The small molecule below binds the protein below.
Small molecule (SMILES): Nc1ncnc2c1ncn2[C@@H]1O[C@H](CO[P](=O)(O)O[P](=O)(O)NP(=O)(O)O)[C@@H](O)[C@H]1O

Binding-site contacts:
Ligand atom PA contacts residue PHE149 of chain 1.A at 3.6 Å.
Ligand atom C6 contacts residue ASP102 of chain 1.A at 3.8 Å.
Ligand atom PB contacts residue MG1 of chain 1.D at 3.1 Å.
Ligand atom O4' contacts residue ASN115 of chain 1.A at 3.6 Å (h-bond).
Ligand atom PG contacts residue MG1 of chain 1.D at 3.3 Å.
Ligand atom PA contacts residue MG1 of chain 1.D at 3.2 Å.
Ligand atom O1A contacts residue ARG121 of chain 1.A at 3.7 Å.
Ligand atom C4' contacts residue ASN115 of chain 1.A at 3.8 Å.
Ligand atom N6 contacts residue THR195 of chain 1.A at 3.7 Å.
Ligand atom O1A contacts residue GLY148 of chain 1.A at 3.6 Å.
Ligand atom O2A contacts residue PHE149 of chain 1.A at 3.5 Å (h-bond).
Ligand atom O4' contacts residue LEU116 of chain 1.A at 3.8 Å.
Ligand atom O3G contacts residue MG1 of chain 1.D at 3.9 Å.
Ligand atom N3 contacts residue MET107 of chain 1.A at 3.6 Å.
Ligand atom O1G contacts residue MG1 of chain 1.D at 2.0 Å.
Ligand atom O1A contacts residue PHE149 of chain 1.A at 2.9 Å (h-bond).
Ligand atom C1' contacts residue ASN115 of chain 1.A at 3.7 Å.
Ligand atom O3A contacts residue ARG121 of chain 1.A at 3.2 Å.
Ligand atom C8 contacts residue ASN63 of chain 1.A at 3.7 Å.
Ligand atom O5' contacts residue ASN63 of chain 1.A at 3.7 Å.
Ligand atom C2 contacts residue ALA67 of chain 1.A at 3.8 Å (hydrophobic).
Ligand atom O3A contacts residue MG1 of chain 1.D at 3.4 Å.
Ligand atom N3B contacts residue ARG121 of chain 1.A at 3.7 Å.
Ligand atom PA contacts residue ASN63 of chain 1.A at 3.8 Å.
Ligand atom N3B contacts residue MG1 of chain 1.D at 3.7 Å.
Ligand atom C4 contacts residue MET107 of chain 1.A at 3.8 Å (hydrophobic).
Ligand atom N6 contacts residue ASP102 of chain 1.A at 2.8 Å (salt-bridge).
Ligand atom N1 contacts residue ALA67 of chain 1.A at 3.4 Å.
Ligand atom C5' contacts residue ASN115 of chain 1.A at 3.9 Å.
Ligand atom O2A contacts residue MG1 of chain 1.D at 2.0 Å.
Ligand atom N7 contacts residue ASN63 of chain 1.A at 3.4 Å.
Ligand atom O1B contacts residue MG1 of chain 1.D at 2.1 Å.
Ligand atom O2A contacts residue GLY148 of chain 1.A at 3.7 Å.
Ligand atom O1B contacts residue ASN63 of chain 1.A at 2.9 Å (h-bond).
Ligand atom O2G contacts residue ARG121 of chain 1.A at 3.2 Å (salt-bridge).
Ligand atom O2' contacts residue ASN115 of chain 1.A at 3.1 Å (h-bond).
Ligand atom C6 contacts residue THR195 of chain 1.A at 3.9 Å.
Ligand atom O2A contacts residue ASN63 of chain 1.A at 2.8 Å (h-bond).
Ligand atom N1 contacts residue THR195 of chain 1.A at 3.3 Å (h-bond).
Ligand atom PG contacts residue ARG121 of chain 1.A at 3.9 Å.

Sequence of chain 1.A:
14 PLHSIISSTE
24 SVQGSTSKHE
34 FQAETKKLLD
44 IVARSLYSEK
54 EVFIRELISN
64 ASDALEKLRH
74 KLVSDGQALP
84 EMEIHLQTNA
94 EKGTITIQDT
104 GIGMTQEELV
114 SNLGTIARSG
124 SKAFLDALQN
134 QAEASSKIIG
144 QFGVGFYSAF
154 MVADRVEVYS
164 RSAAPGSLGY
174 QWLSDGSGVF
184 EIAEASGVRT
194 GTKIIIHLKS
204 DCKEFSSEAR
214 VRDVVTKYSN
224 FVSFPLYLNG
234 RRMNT